Sequence of chain 1.A:
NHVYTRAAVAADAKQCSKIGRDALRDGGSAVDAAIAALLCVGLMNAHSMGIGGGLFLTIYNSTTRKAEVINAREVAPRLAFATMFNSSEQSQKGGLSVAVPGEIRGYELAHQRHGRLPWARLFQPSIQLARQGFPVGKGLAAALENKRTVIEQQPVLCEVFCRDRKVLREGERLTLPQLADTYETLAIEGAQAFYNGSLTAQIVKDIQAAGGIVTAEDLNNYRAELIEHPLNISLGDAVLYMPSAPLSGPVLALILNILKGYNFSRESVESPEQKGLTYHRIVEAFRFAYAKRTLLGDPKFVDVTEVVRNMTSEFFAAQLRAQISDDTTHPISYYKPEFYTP

This protein binds this small molecule.
Small molecule (SMILES): CC(=O)N[C@@H]1[C@@H](O)[C@H](O)[C@@H](CO)O[C@H]1O

Binding-site contacts:
Ligand atom N2 contacts residue MET91 of chain 1.A at 2.9 Å (h-bond).
Ligand atom C7 contacts residue ASN93 of chain 1.A at 3.5 Å.
Ligand atom O4 contacts residue PHE88 of chain 1.A at 3.8 Å.
Ligand atom C8 contacts residue MET91 of chain 1.A at 3.2 Å (hydrophobic).
Ligand atom O3 contacts residue PHE88 of chain 1.A at 4.4 Å.
Ligand atom C8 contacts residue PHE92 of chain 1.A at 4.5 Å (hydrophobic).
Ligand atom C5 contacts residue ASN93 of chain 1.A at 3.7 Å.
Ligand atom O7 contacts residue ASN93 of chain 1.A at 3.7 Å.
Ligand atom O7 contacts residue GLN97 of chain 1.A at 3.5 Å (h-bond).
Ligand atom C1 contacts residue PHE92 of chain 1.A at 4.4 Å (hydrophobic).
Ligand atom C5 contacts residue THR90 of chain 1.A at 3.6 Å.
Ligand atom O4 contacts residue THR90 of chain 1.A at 4.2 Å.
Ligand atom C1 contacts residue MET91 of chain 1.A at 4.4 Å (hydrophobic).
Ligand atom O3 contacts residue MET91 of chain 1.A at 4.3 Å.
Ligand atom C1 contacts residue ASN93 of chain 1.A at 1.4 Å.
Ligand atom C1 contacts residue THR90 of chain 1.A at 3.6 Å.
Ligand atom C4 contacts residue THR90 of chain 1.A at 4.1 Å.
Ligand atom O5 contacts residue ASN93 of chain 1.A at 2.4 Å (h-bond).
Ligand atom C7 contacts residue GLN97 of chain 1.A at 3.4 Å.
Ligand atom N2 contacts residue GLN97 of chain 1.A at 3.9 Å.
Ligand atom O5 contacts residue THR90 of chain 1.A at 4.0 Å.
Ligand atom C3 contacts residue THR90 of chain 1.A at 3.7 Å.
Ligand atom C2 contacts residue THR90 of chain 1.A at 4.1 Å.
Ligand atom N2 contacts residue PHE92 of chain 1.A at 4.3 Å.
Ligand atom C8 contacts residue GLN97 of chain 1.A at 3.1 Å.
Ligand atom C8 contacts residue LEU103 of chain 1.A at 4.1 Å (hydrophobic).
Ligand atom C3 contacts residue ASN93 of chain 1.A at 3.8 Å.
Ligand atom N2 contacts residue ASN93 of chain 1.A at 2.9 Å (h-bond).
Ligand atom C3 contacts residue MET91 of chain 1.A at 4.0 Å (hydrophobic).
Ligand atom C2 contacts residue MET91 of chain 1.A at 3.9 Å (hydrophobic).
Ligand atom C2 contacts residue ASN93 of chain 1.A at 2.5 Å.
Ligand atom N2 contacts residue THR90 of chain 1.A at 4.5 Å.
Ligand atom C7 contacts residue MET91 of chain 1.A at 3.5 Å (hydrophobic).
Ligand atom C4 contacts residue ASN93 of chain 1.A at 4.3 Å.